Binding-site contacts:
Ligand atom O2A contacts residue ALA104 of chain 1.A at 3.2 Å.
Ligand atom O3B contacts residue ILE83 of chain 1.A at 3.2 Å.
Ligand atom N1 contacts residue ARG79 of chain 1.A at 3.0 Å (salt-bridge).
Ligand atom O2' contacts residue LEU142 of chain 1.A at 3.2 Å.
Ligand atom N6 contacts residue GLY153 of chain 1.A at 3.1 Å (h-bond).
Ligand atom O3' contacts residue ANP1 of chain 1.H at 2.4 Å (h-bond).
Ligand atom O2B contacts residue ILE105 of chain 1.A at 3.7 Å.
Ligand atom O1A contacts residue GLY61 of chain 1.A at 3.6 Å.
Ligand atom O3B contacts residue ILE105 of chain 1.A at 3.3 Å (h-bond).
Ligand atom O5' contacts residue ARG65 of chain 1.A at 3.7 Å.
Ligand atom O1B contacts residue ARG79 of chain 1.A at 3.5 Å.
Ligand atom O1A contacts residue ARG65 of chain 1.A at 3.1 Å (salt-bridge).
Ligand atom C5 contacts residue PHE154 of chain 1.A at 3.7 Å (hydrophobic).
Ligand atom O2A contacts residue ILE105 of chain 1.A at 2.9 Å (h-bond).
Ligand atom O1B contacts residue ARG65 of chain 1.A at 3.1 Å (salt-bridge).
Ligand atom C2 contacts residue THR155 of chain 1.A at 3.5 Å.
Ligand atom O3' contacts residue ASP62 of chain 1.A at 3.2 Å (salt-bridge).
Ligand atom N1 contacts residue THR155 of chain 1.A at 3.5 Å (h-bond).
Ligand atom C6 contacts residue PHE154 of chain 1.A at 3.5 Å (hydrophobic).
Ligand atom N9 contacts residue PHE74 of chain 1.A at 3.3 Å.
Ligand atom O2' contacts residue ASP62 of chain 1.A at 3.2 Å (salt-bridge).
Ligand atom N1 contacts residue PHE154 of chain 1.A at 3.6 Å.
Ligand atom N6 contacts residue PHE154 of chain 1.A at 3.6 Å.
Ligand atom C8 contacts residue PHE74 of chain 1.A at 3.3 Å (hydrophobic).
Ligand atom N7 contacts residue PHE74 of chain 1.A at 3.1 Å.
Ligand atom O2B contacts residue PRO107 of chain 1.A at 3.2 Å.
Ligand atom O2' contacts residue ANP1 of chain 1.H at 3.6 Å.
Ligand atom C4 contacts residue PHE74 of chain 1.A at 3.5 Å (hydrophobic).
Ligand atom C6 contacts residue ARG79 of chain 1.A at 3.6 Å.
Ligand atom C4 contacts residue PHE154 of chain 1.A at 3.7 Å (hydrophobic).
Ligand atom C2 contacts residue ILE105 of chain 1.A at 3.7 Å (hydrophobic).
Ligand atom O4' contacts residue PHE74 of chain 1.A at 3.2 Å.
Ligand atom O2B contacts residue ARG79 of chain 1.A at 2.9 Å (salt-bridge).
Ligand atom O1B contacts residue ASN82 of chain 1.A at 3.0 Å (h-bond).
Ligand atom N6 contacts residue ARG79 of chain 1.A at 3.6 Å.
Ligand atom C5 contacts residue PHE74 of chain 1.A at 3.6 Å (hydrophobic).
Ligand atom C4' contacts residue ASP62 of chain 1.A at 3.4 Å.
Ligand atom C2' contacts residue LEU142 of chain 1.A at 3.4 Å (hydrophobic).
Ligand atom O1A contacts residue ASN82 of chain 1.A at 2.9 Å (h-bond).
Ligand atom O3B contacts residue SER106 of chain 1.A at 3.0 Å (h-bond).

The small molecule below binds the protein below.
Small molecule (SMILES): Nc1ncnc2c1ncn2[C@@H]1O[C@H](CO[P](=O)(O)OS(=O)(=O)O)[C@@H](O)[C@H]1O

Sequence of chain 1.A:
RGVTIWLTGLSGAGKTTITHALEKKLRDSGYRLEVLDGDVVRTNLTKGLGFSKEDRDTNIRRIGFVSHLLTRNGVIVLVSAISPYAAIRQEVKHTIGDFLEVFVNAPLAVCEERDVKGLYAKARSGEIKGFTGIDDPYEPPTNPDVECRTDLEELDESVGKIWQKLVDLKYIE